Sequence of chain 1.A:
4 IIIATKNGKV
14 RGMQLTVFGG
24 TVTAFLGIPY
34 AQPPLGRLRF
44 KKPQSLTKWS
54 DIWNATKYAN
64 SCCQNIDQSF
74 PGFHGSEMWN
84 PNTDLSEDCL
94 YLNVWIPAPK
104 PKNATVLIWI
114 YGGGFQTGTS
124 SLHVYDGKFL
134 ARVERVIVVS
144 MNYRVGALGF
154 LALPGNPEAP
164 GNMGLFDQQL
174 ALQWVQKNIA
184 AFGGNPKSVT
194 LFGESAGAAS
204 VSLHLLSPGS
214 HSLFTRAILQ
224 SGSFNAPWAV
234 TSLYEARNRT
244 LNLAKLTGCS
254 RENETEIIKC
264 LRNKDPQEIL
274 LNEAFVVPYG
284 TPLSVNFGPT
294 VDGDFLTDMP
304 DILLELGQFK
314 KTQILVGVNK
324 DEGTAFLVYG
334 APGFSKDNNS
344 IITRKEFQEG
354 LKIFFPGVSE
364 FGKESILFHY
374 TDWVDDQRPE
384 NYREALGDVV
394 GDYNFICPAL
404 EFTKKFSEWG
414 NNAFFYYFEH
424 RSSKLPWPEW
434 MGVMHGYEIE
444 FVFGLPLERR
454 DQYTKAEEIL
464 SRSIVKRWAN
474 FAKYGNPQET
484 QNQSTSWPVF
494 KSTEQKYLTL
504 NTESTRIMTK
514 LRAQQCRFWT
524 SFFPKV

Binding-site contacts:
Ligand atom O6 contacts residue ASN245 of chain 1.A at 3.2 Å (h-bond).
Ligand atom C5 contacts residue ASN241 of chain 1.A at 3.8 Å.
Ligand atom O7 contacts residue GLU238 of chain 1.A at 3.6 Å.
Ligand atom C1 contacts residue ASN245 of chain 1.A at 4.1 Å.
Ligand atom C4 contacts residue PHE278 of chain 1.A at 4.4 Å (hydrophobic).
Ligand atom O3 contacts residue PRO281 of chain 1.A at 4.3 Å.
Ligand atom O7 contacts residue ASN241 of chain 1.A at 3.5 Å (h-bond).
Ligand atom O3 contacts residue LEU249 of chain 1.A at 4.0 Å.
Ligand atom O3 contacts residue PHE278 of chain 1.A at 3.1 Å (h-bond).
Ligand atom O5 contacts residue ASN241 of chain 1.A at 2.5 Å (h-bond).
Ligand atom C2 contacts residue ASN241 of chain 1.A at 2.4 Å.
Ligand atom O2 contacts residue ASN245 of chain 1.A at 3.5 Å (h-bond).
Ligand atom C5 contacts residue ASN245 of chain 1.A at 4.4 Å.
Ligand atom C6 contacts residue ASN241 of chain 1.A at 4.4 Å.
Ligand atom O4 contacts residue VAL280 of chain 1.A at 4.4 Å.
Ligand atom C6 contacts residue PRO281 of chain 1.A at 3.8 Å (hydrophobic).
Ligand atom C7 contacts residue ASN241 of chain 1.A at 3.3 Å.
Ligand atom O5 contacts residue ASN245 of chain 1.A at 3.7 Å.
Ligand atom O4 contacts residue PRO281 of chain 1.A at 3.7 Å.
Ligand atom C2 contacts residue ASN245 of chain 1.A at 3.8 Å.
Ligand atom C8 contacts residue ASN241 of chain 1.A at 4.4 Å.
Ligand atom O6 contacts residue ASN241 of chain 1.A at 4.2 Å.
Ligand atom C3 contacts residue ASN241 of chain 1.A at 3.8 Å.
Ligand atom O4 contacts residue PHE278 of chain 1.A at 3.5 Å (h-bond).
Ligand atom C4 contacts residue ASN241 of chain 1.A at 4.3 Å.
Ligand atom O5 contacts residue PRO281 of chain 1.A at 4.3 Å.
Ligand atom C6 contacts residue ASN245 of chain 1.A at 3.8 Å.
Ligand atom C3 contacts residue PHE278 of chain 1.A at 4.2 Å (hydrophobic).
Ligand atom N2 contacts residue ASN241 of chain 1.A at 2.8 Å (h-bond).
Ligand atom C2 contacts residue PHE278 of chain 1.A at 4.4 Å (hydrophobic).
Ligand atom C1 contacts residue ASN241 of chain 1.A at 1.4 Å.

A protein and the small-molecule ligand that binds it are described below.
Small molecule (SMILES): CC(=O)N[C@H]1CO[C@H](CO[C@H]2O[C@@H](C)[C@@H](O)[C@@H](O)[C@@H]2O)[C@@H](O)[C@@H]1O